The small molecule below binds the protein below.
Small molecule (SMILES): Nc1nc2ccccc2[nH]1

Binding-site contacts:
Ligand atom NAA contacts residue TYR35 of chain 1.A at 2.7 Å (h-bond).
Ligand atom NAF contacts residue PHE182 of chain 1.A at 3.5 Å.
Ligand atom CAH contacts residue TYR40 of chain 1.A at 4.0 Å (hydrophobic).
Ligand atom CAE contacts residue ASN39 of chain 1.A at 4.2 Å.
Ligand atom CAB contacts residue ASN39 of chain 1.A at 4.3 Å.
Ligand atom CAI contacts residue ASN39 of chain 1.A at 3.7 Å.
Ligand atom CAE contacts residue ARG44 of chain 1.A at 3.4 Å.
Ligand atom CAH contacts residue TYR35 of chain 1.A at 3.7 Å (hydrophobic).
Ligand atom CAD contacts residue TYR40 of chain 1.A at 4.1 Å (hydrophobic).
Ligand atom NAF contacts residue TYR40 of chain 1.A at 2.9 Å (h-bond).
Ligand atom CAB contacts residue ARG44 of chain 1.A at 4.2 Å.
Ligand atom CAJ contacts residue ASN39 of chain 1.A at 3.6 Å.
Ligand atom NAG contacts residue ASN39 of chain 1.A at 3.5 Å (h-bond).
Ligand atom CAC contacts residue ARG44 of chain 1.A at 3.9 Å.
Ligand atom CAI contacts residue PHE182 of chain 1.A at 3.6 Å (hydrophobic).
Ligand atom NAA contacts residue ASN39 of chain 1.A at 4.4 Å.
Ligand atom CAI contacts residue LYS57 of chain 1.A at 4.1 Å.
Ligand atom CAB contacts residue VAL53 of chain 1.A at 3.6 Å (hydrophobic).
Ligand atom CAD contacts residue PHE182 of chain 1.A at 4.1 Å (hydrophobic).
Ligand atom CAD contacts residue LYS57 of chain 1.A at 3.3 Å.
Ligand atom CAC contacts residue VAL53 of chain 1.A at 4.0 Å (hydrophobic).
Ligand atom CAE contacts residue VAL269 of chain 1.A at 4.5 Å (hydrophobic).
Ligand atom CAI contacts residue TYR40 of chain 1.A at 3.8 Å (hydrophobic).
Ligand atom CAH contacts residue PHE182 of chain 1.A at 3.6 Å (hydrophobic).
Ligand atom NAF contacts residue ASN39 of chain 1.A at 3.8 Å.
Ligand atom NAA contacts residue TYR40 of chain 1.A at 4.4 Å.
Ligand atom NAG contacts residue ASP267 of chain 1.A at 4.3 Å.
Ligand atom CAJ contacts residue PHE182 of chain 1.A at 3.8 Å (hydrophobic).
Ligand atom CAE contacts residue MET258 of chain 1.A at 4.4 Å (hydrophobic).
Ligand atom CAE contacts residue PHE182 of chain 1.A at 4.3 Å (hydrophobic).
Ligand atom CAD contacts residue ASN39 of chain 1.A at 3.9 Å.
Ligand atom CAJ contacts residue ARG44 of chain 1.A at 3.9 Å.
Ligand atom CAC contacts residue VAL272 of chain 1.A at 4.4 Å (hydrophobic).
Ligand atom NAF contacts residue TYR35 of chain 1.A at 3.9 Å.
Ligand atom CAC contacts residue MET258 of chain 1.A at 4.2 Å (hydrophobic).
Ligand atom NAG contacts residue ARG44 of chain 1.A at 4.5 Å.
Ligand atom CAH contacts residue ASN39 of chain 1.A at 3.7 Å.
Ligand atom CAB contacts residue LYS57 of chain 1.A at 3.9 Å.
Ligand atom NAG contacts residue PHE182 of chain 1.A at 3.7 Å.
Ligand atom NAA contacts residue PHE182 of chain 1.A at 3.5 Å.

Sequence of chain 1.A:
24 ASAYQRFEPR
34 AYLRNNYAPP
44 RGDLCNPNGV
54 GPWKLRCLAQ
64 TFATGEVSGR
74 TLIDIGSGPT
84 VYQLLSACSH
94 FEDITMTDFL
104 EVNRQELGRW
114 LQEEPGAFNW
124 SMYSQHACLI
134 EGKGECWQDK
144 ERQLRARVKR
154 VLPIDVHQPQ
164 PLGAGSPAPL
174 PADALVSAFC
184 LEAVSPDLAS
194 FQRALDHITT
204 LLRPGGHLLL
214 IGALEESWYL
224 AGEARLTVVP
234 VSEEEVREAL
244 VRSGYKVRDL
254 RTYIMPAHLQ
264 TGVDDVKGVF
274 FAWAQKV